Sequence of chain 1.A:
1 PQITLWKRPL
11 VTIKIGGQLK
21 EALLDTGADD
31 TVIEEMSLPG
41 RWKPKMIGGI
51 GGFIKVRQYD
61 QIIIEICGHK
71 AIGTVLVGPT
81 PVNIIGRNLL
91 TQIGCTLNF

Sequence of chain 1.B:
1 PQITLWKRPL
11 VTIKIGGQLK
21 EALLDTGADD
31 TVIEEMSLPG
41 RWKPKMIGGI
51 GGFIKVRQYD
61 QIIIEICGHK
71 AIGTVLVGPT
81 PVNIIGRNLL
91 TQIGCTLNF

A protein and the small-molecule ligand that binds it are described below.
Small molecule (SMILES): NC(=O)c1ccc(S(=O)(=O)N(Cc2ccc(C(F)(F)F)cc2)[C@H]2CNC[C@@H]2NCc2cccc(O)c2)cc1

Binding-site contacts:
Ligand atom O28 contacts residue ILE50 of chain 1.A at 3.0 Å (h-bond).
Ligand atom C7 contacts residue DTD1 of chain 1.G at 3.6 Å.
Ligand atom O33 contacts residue ALA28 of chain 1.B at 3.5 Å.
Ligand atom O33 contacts residue ASP30 of chain 1.B at 3.0 Å (salt-bridge).
Ligand atom C31 contacts residue ILE50 of chain 1.A at 3.3 Å (hydrophobic).
Ligand atom C15 contacts residue PRO81 of chain 1.B at 3.6 Å (hydrophobic).
Ligand atom N4 contacts residue ASP25 of chain 1.B at 2.7 Å (salt-bridge).
Ligand atom O29 contacts residue GLY49 of chain 1.B at 3.6 Å.
Ligand atom O10 contacts residue ASP29 of chain 1.A at 3.5 Å (salt-bridge).
Ligand atom C14 contacts residue PRO81 of chain 1.B at 3.7 Å (hydrophobic).
Ligand atom N4 contacts residue DTD1 of chain 1.G at 3.4 Å (h-bond).
Ligand atom C35 contacts residue GLY48 of chain 1.B at 3.7 Å.
Ligand atom O29 contacts residue ILE50 of chain 1.B at 3.0 Å (h-bond).
Ligand atom C34 contacts residue GLY48 of chain 1.B at 3.4 Å.
Ligand atom C22 contacts residue ASP25 of chain 1.B at 3.3 Å.
Ligand atom C12 contacts residue GLY48 of chain 1.A at 3.4 Å.
Ligand atom C15 contacts residue GLY48 of chain 1.A at 3.4 Å.
Ligand atom F20 contacts residue ARG8 of chain 1.B at 3.3 Å.
Ligand atom C24 contacts residue LEU23 of chain 1.B at 3.7 Å (hydrophobic).
Ligand atom C5 contacts residue GLY27 of chain 1.A at 3.2 Å.
Ligand atom N28 contacts residue ASP30 of chain 1.B at 3.0 Å (salt-bridge).
Ligand atom O10 contacts residue ASP30 of chain 1.A at 2.6 Å (salt-bridge).
Ligand atom C5 contacts residue ASP25 of chain 1.A at 3.2 Å.
Ligand atom N4 contacts residue ASP25 of chain 1.A at 2.9 Å (salt-bridge).
Ligand atom C5 contacts residue ASP25 of chain 1.B at 3.3 Å.
Ligand atom N6 contacts residue DTD1 of chain 1.G at 3.6 Å.
Ligand atom F19 contacts residue ARG8 of chain 1.B at 3.1 Å.
Ligand atom C25 contacts residue LEU23 of chain 1.B at 3.6 Å (hydrophobic).
Ligand atom C25 contacts residue GLY27 of chain 1.A at 3.6 Å.
Ligand atom C31 contacts residue ILE84 of chain 1.B at 3.6 Å (hydrophobic).
Ligand atom C9 contacts residue ASP30 of chain 1.A at 3.6 Å.
Ligand atom C6 contacts residue ALA28 of chain 1.A at 3.7 Å (hydrophobic).
Ligand atom C22 contacts residue ILE84 of chain 1.B at 3.6 Å (hydrophobic).
Ligand atom C5 contacts residue ALA28 of chain 1.A at 3.5 Å (hydrophobic).
Ligand atom C3 contacts residue ASP25 of chain 1.B at 3.3 Å.
Ligand atom O33 contacts residue ASP29 of chain 1.B at 3.6 Å.
Ligand atom C32 contacts residue ILE50 of chain 1.A at 3.5 Å (hydrophobic).
Ligand atom N6 contacts residue ASP25 of chain 1.A at 3.3 Å (salt-bridge).
Ligand atom C3 contacts residue DTD1 of chain 1.G at 3.4 Å.
Ligand atom F18 contacts residue PRO81 of chain 1.B at 3.5 Å.